Binding-site contacts:
Ligand atom C1 contacts residue ASN613 of chain 1.B at 1.4 Å.
Ligand atom C4 contacts residue ASN613 of chain 1.B at 4.2 Å.
Ligand atom O5 contacts residue ASN613 of chain 1.B at 2.4 Å (h-bond).
Ligand atom C2 contacts residue ASN613 of chain 1.B at 2.4 Å.
Ligand atom C2 contacts residue THR615 of chain 1.B at 4.0 Å.
Ligand atom C1 contacts residue THR615 of chain 1.B at 3.9 Å.
Ligand atom C3 contacts residue ASN613 of chain 1.B at 3.8 Å.
Ligand atom O6 contacts residue ASN613 of chain 1.B at 4.5 Å.
Ligand atom N2 contacts residue GLU616 of chain 1.B at 4.0 Å.
Ligand atom N2 contacts residue ASN613 of chain 1.B at 2.9 Å (h-bond).
Ligand atom C5 contacts residue ASN613 of chain 1.B at 3.7 Å.
Ligand atom C7 contacts residue THR615 of chain 1.B at 3.5 Å.
Ligand atom C7 contacts residue ASN613 of chain 1.B at 3.9 Å.
Ligand atom O7 contacts residue ASN613 of chain 1.B at 4.5 Å.
Ligand atom C8 contacts residue GLU616 of chain 1.B at 4.2 Å.
Ligand atom C8 contacts residue THR615 of chain 1.B at 3.5 Å.
Ligand atom N2 contacts residue THR615 of chain 1.B at 3.2 Å (h-bond).
Ligand atom O7 contacts residue THR615 of chain 1.B at 4.4 Å.

Sequence of chain 1.B:
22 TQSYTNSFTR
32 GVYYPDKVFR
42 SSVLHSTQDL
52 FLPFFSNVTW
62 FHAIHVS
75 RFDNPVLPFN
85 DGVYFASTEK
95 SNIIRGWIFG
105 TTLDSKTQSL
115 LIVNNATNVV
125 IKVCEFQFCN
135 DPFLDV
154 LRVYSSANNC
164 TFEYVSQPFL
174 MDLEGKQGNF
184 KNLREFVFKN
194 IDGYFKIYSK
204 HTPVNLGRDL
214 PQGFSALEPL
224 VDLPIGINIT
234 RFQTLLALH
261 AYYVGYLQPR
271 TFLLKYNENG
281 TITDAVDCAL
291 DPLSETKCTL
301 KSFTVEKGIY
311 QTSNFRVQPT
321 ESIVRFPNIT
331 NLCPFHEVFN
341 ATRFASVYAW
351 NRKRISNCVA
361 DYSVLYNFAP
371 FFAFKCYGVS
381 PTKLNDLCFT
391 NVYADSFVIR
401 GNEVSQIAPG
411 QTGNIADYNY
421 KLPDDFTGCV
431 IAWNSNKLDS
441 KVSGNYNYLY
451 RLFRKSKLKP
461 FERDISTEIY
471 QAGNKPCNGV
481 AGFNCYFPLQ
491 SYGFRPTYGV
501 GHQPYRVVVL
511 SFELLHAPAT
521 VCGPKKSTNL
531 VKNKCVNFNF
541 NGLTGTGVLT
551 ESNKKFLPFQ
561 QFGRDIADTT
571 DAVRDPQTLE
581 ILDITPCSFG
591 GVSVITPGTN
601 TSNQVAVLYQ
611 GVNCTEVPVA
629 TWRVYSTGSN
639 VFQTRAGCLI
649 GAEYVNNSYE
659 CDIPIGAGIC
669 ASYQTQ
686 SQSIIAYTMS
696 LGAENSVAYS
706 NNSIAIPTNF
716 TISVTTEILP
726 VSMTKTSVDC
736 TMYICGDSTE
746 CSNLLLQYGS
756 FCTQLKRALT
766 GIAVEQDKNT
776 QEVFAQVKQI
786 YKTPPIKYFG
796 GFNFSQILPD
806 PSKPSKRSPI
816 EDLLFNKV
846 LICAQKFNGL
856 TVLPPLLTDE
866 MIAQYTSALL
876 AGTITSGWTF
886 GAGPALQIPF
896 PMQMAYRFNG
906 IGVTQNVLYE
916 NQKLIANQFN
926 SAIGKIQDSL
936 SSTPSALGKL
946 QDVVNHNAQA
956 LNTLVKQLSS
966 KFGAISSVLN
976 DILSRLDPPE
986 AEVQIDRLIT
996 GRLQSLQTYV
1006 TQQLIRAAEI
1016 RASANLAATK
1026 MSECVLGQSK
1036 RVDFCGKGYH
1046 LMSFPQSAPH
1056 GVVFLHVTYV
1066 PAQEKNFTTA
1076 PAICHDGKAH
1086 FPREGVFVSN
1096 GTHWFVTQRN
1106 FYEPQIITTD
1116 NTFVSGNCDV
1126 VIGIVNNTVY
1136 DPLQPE

The small molecule below binds the protein below.
Small molecule (SMILES): CC(=O)N[C@@H]1[C@@H](O)[C@H](O)[C@@H](CO)O[C@H]1O